Binding-site contacts:
Ligand atom N3A contacts residue TYR152 of chain 47.A at 3.5 Å.
Ligand atom N3A contacts residue ALA24 of chain 47.C at 3.8 Å.
Ligand atom C1C contacts residue MET221 of chain 47.A at 4.0 Å (hydrophobic).
Ligand atom C2B contacts residue VAL188 of chain 47.A at 3.5 Å (hydrophobic).
Ligand atom O1B contacts residue ILE104 of chain 47.A at 3.9 Å.
Ligand atom C5A contacts residue PHE186 of chain 47.A at 3.5 Å (hydrophobic).
Ligand atom C5C contacts residue VAL191 of chain 47.A at 3.8 Å (hydrophobic).
Ligand atom C1B contacts residue ILE104 of chain 47.A at 4.0 Å (hydrophobic).
Ligand atom C6B contacts residue ILE104 of chain 47.A at 3.6 Å (hydrophobic).
Ligand atom O1A contacts residue PHE186 of chain 47.A at 3.0 Å.
Ligand atom C5C contacts residue VAL188 of chain 47.A at 4.1 Å (hydrophobic).
Ligand atom C4C contacts residue VAL191 of chain 47.A at 3.0 Å (hydrophobic).
Ligand atom O1 contacts residue MET221 of chain 47.A at 2.5 Å (h-bond).
Ligand atom C4A contacts residue PRO174 of chain 47.A at 3.1 Å (hydrophobic).
Ligand atom C5B contacts residue TYR128 of chain 47.A at 4.0 Å (hydrophobic).
Ligand atom C4B contacts residue PHE186 of chain 47.A at 3.6 Å (hydrophobic).
Ligand atom C5 contacts residue MET221 of chain 47.A at 3.6 Å (hydrophobic).
Ligand atom C5B contacts residue PHE186 of chain 47.A at 3.9 Å (hydrophobic).
Ligand atom C2C contacts residue TYR197 of chain 47.A at 3.7 Å (hydrophobic).
Ligand atom C4B contacts residue TYR152 of chain 47.A at 3.8 Å (hydrophobic).
Ligand atom C2A contacts residue TYR152 of chain 47.A at 3.6 Å (hydrophobic).
Ligand atom C4C contacts residue VAL188 of chain 47.A at 3.7 Å (hydrophobic).
Ligand atom N2 contacts residue MET221 of chain 47.A at 3.3 Å (h-bond).
Ligand atom C5A contacts residue VAL176 of chain 47.A at 3.6 Å (hydrophobic).
Ligand atom C3B contacts residue TYR152 of chain 47.A at 3.7 Å (hydrophobic).
Ligand atom N3A contacts residue PRO174 of chain 47.A at 3.7 Å.
Ligand atom N3A contacts residue PHE186 of chain 47.A at 4.0 Å.
Ligand atom C1C contacts residue LEU106 of chain 47.A at 4.0 Å (hydrophobic).
Ligand atom C4 contacts residue LEU106 of chain 47.A at 3.5 Å (hydrophobic).
Ligand atom C2A contacts residue PHE186 of chain 47.A at 3.3 Å (hydrophobic).
Ligand atom C5B contacts residue MET224 of chain 47.A at 3.8 Å (hydrophobic).
Ligand atom C5A contacts residue ALA150 of chain 47.A at 4.0 Å (hydrophobic).
Ligand atom C1B contacts residue TYR128 of chain 47.A at 3.6 Å (hydrophobic).
Ligand atom C3B contacts residue VAL188 of chain 47.A at 3.8 Å (hydrophobic).
Ligand atom C6B contacts residue TYR128 of chain 47.A at 3.3 Å (hydrophobic).
Ligand atom C1C contacts residue TYR128 of chain 47.A at 3.9 Å (hydrophobic).
Ligand atom C1B contacts residue VAL188 of chain 47.A at 3.8 Å (hydrophobic).
Ligand atom C2C contacts residue MET221 of chain 47.A at 4.0 Å (hydrophobic).
Ligand atom O1B contacts residue TYR128 of chain 47.A at 3.4 Å (h-bond).
Ligand atom C3C contacts residue TYR128 of chain 47.A at 3.4 Å (hydrophobic).

Sequence of chain 47.C:
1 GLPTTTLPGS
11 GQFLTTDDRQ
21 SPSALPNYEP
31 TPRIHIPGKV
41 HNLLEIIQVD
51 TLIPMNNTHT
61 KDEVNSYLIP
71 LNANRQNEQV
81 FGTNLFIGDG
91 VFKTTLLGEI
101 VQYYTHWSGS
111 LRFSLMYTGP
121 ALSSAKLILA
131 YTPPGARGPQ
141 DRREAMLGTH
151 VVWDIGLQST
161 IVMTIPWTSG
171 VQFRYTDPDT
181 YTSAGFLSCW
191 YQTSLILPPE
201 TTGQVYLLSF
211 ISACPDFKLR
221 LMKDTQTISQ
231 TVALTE

Sequence of chain 47.A:
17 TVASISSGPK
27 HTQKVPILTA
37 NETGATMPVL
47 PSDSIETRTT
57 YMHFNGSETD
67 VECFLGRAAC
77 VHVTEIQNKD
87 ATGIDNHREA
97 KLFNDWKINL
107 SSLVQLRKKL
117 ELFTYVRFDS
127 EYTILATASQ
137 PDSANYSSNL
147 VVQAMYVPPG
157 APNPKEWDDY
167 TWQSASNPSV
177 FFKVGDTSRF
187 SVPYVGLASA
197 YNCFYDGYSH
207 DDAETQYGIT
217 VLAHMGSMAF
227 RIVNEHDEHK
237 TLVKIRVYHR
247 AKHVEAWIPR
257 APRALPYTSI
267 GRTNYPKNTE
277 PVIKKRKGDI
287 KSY

The small molecule below binds the protein below.
Small molecule (SMILES): Cc1cc(CCCCCOc2ccc(C3=NCCO3)cc2)on1